Sequence of chain 1.A:
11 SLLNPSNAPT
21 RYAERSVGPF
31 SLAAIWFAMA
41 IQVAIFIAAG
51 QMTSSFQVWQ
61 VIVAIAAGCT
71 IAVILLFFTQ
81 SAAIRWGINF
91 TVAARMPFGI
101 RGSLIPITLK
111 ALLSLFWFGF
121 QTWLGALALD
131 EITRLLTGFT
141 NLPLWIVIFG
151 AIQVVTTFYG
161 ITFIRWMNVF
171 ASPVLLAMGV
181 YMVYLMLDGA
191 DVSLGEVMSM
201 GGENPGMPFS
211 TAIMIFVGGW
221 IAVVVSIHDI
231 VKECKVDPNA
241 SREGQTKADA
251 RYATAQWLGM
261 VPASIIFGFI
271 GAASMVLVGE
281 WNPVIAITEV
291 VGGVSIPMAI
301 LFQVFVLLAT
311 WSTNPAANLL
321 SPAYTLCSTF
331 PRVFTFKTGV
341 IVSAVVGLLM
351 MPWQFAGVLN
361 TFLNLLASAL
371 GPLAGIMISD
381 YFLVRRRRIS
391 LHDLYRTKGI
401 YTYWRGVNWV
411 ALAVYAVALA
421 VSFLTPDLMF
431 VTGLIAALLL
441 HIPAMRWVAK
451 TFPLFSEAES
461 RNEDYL

Binding-site contacts:
Ligand atom N13 contacts residue ASN318 of chain 1.A at 3.1 Å (h-bond).
Ligand atom C10 contacts residue GLY219 of chain 1.A at 3.8 Å.
Ligand atom C7 contacts residue ILE45 of chain 1.A at 3.8 Å (hydrophobic).
Ligand atom C11 contacts residue GLY219 of chain 1.A at 3.5 Å.
Ligand atom N1 contacts residue TRP117 of chain 1.A at 3.9 Å.
Ligand atom C10 contacts residue TRP220 of chain 1.A at 3.9 Å (hydrophobic).
Ligand atom C9 contacts residue ALA44 of chain 1.A at 4.0 Å (hydrophobic).
Ligand atom N13 contacts residue TRP117 of chain 1.A at 3.4 Å.
Ligand atom C3 contacts residue GLN42 of chain 1.A at 3.3 Å.
Ligand atom C9 contacts residue GLN42 of chain 1.A at 3.7 Å.
Ligand atom N1 contacts residue GLN42 of chain 1.A at 4.1 Å.
Ligand atom C11 contacts residue TRP117 of chain 1.A at 3.4 Å (hydrophobic).
Ligand atom O17 contacts residue GLY219 of chain 1.A at 3.2 Å (h-bond).
Ligand atom C5 contacts residue TRP220 of chain 1.A at 3.2 Å (hydrophobic).
Ligand atom N15 contacts residue TRP117 of chain 1.A at 3.5 Å.
Ligand atom C2 contacts residue TRP117 of chain 1.A at 3.3 Å (hydrophobic).
Ligand atom C10 contacts residue GLN42 of chain 1.A at 3.6 Å.
Ligand atom C12 contacts residue ASN318 of chain 1.A at 3.5 Å.
Ligand atom O17 contacts residue ALA222 of chain 1.A at 3.3 Å.
Ligand atom C6 contacts residue TRP220 of chain 1.A at 3.2 Å (hydrophobic).
Ligand atom C14 contacts residue GLY219 of chain 1.A at 3.1 Å.
Ligand atom O17 contacts residue TRP117 of chain 1.A at 3.8 Å.
Ligand atom C3 contacts residue GLY219 of chain 1.A at 3.8 Å.
Ligand atom C5 contacts residue GLN42 of chain 1.A at 3.4 Å.
Ligand atom C6 contacts residue GLN42 of chain 1.A at 4.1 Å.
Ligand atom O17 contacts residue VAL223 of chain 1.A at 3.8 Å.
Ligand atom C2 contacts residue ALA44 of chain 1.A at 3.4 Å (hydrophobic).
Ligand atom C14 contacts residue TRP117 of chain 1.A at 3.5 Å (hydrophobic).
Ligand atom N1 contacts residue ALA44 of chain 1.A at 3.3 Å.
Ligand atom O16 contacts residue ASN318 of chain 1.A at 3.1 Å (h-bond).
Ligand atom C8 contacts residue ILE45 of chain 1.A at 4.0 Å (hydrophobic).
Ligand atom C4 contacts residue GLN42 of chain 1.A at 3.1 Å.
Ligand atom N15 contacts residue GLY219 of chain 1.A at 2.4 Å (h-bond).
Ligand atom N13 contacts residue VAL223 of chain 1.A at 4.1 Å.
Ligand atom C4 contacts residue GLY219 of chain 1.A at 4.0 Å.
Ligand atom C3 contacts residue ALA44 of chain 1.A at 4.1 Å (hydrophobic).
Ligand atom C12 contacts residue TRP117 of chain 1.A at 3.4 Å (hydrophobic).
Ligand atom C2 contacts residue GLN42 of chain 1.A at 3.9 Å.
Ligand atom O16 contacts residue GLN121 of chain 1.A at 3.3 Å (h-bond).
Ligand atom O16 contacts residue TRP117 of chain 1.A at 3.6 Å.

A small-molecule ligand and the protein it binds are described below.
Small molecule (SMILES): O=C1NC(=O)[C@H](Cc2c[nH]c3ccccc23)N1